A small-molecule ligand and the protein it binds are described below.
Small molecule (SMILES): CC(=O)N[C@H]1[C@H](O[C@H]2[C@H](O)[C@@H](NC(C)=O)CO[C@@H]2CO)O[C@H](CO)[C@@H](O[C@@H]2O[C@H](CO)[C@@H](O)[C@H](O)[C@@H]2O)[C@@H]1O

Sequence of chain 1.G:
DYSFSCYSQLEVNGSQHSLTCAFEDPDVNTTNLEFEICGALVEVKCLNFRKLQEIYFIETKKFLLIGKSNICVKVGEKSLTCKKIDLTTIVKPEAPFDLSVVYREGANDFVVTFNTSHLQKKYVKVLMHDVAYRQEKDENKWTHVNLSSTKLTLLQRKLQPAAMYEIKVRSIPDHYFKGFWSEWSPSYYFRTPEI

Binding-site contacts:
Ligand atom C6 contacts residue FUC1 of chain 1.P at 3.8 Å.
Ligand atom C7 contacts residue ASN135 of chain 1.G at 3.6 Å.
Ligand atom N2 contacts residue ASN135 of chain 1.G at 2.9 Å (h-bond).
Ligand atom C5 contacts residue FUC1 of chain 1.P at 4.0 Å.
Ligand atom C3 contacts residue ASN135 of chain 1.G at 3.8 Å.
Ligand atom C3 contacts residue FUC1 of chain 1.P at 4.5 Å.
Ligand atom O7 contacts residue ASN135 of chain 1.G at 4.0 Å.
Ligand atom C5 contacts residue GLN140 of chain 1.G at 4.2 Å.
Ligand atom O6 contacts residue FUC1 of chain 1.P at 3.1 Å.
Ligand atom C2 contacts residue ASN135 of chain 1.G at 2.4 Å.
Ligand atom C1 contacts residue ASN135 of chain 1.G at 1.4 Å.
Ligand atom C5 contacts residue ASN135 of chain 1.G at 3.6 Å.
Ligand atom O5 contacts residue ASN135 of chain 1.G at 2.3 Å (h-bond).
Ligand atom C1 contacts residue FUC1 of chain 1.P at 4.5 Å.
Ligand atom C4 contacts residue ASN135 of chain 1.G at 4.2 Å.
Ligand atom C6 contacts residue GLN140 of chain 1.G at 3.2 Å.
Ligand atom C7 contacts residue GLN140 of chain 1.G at 4.5 Å.
Ligand atom O6 contacts residue GLN140 of chain 1.G at 4.0 Å.
Ligand atom C8 contacts residue GLN140 of chain 1.G at 3.3 Å.